Binding-site contacts:
Ligand atom O82 contacts residue TYR51 of chain 1.D at 2.9 Å.
Ligand atom C02 contacts residue ILE19 of chain 1.P at 4.1 Å (hydrophobic).
Ligand atom C16 contacts residue AJP1 of chain 1.ZA at 4.5 Å.
Ligand atom C80 contacts residue AJP1 of chain 1.ZA at 3.5 Å.
Ligand atom C02 contacts residue AJP1 of chain 1.ZA at 3.8 Å.
Ligand atom C83 contacts residue AJP1 of chain 1.ZA at 4.3 Å.
Ligand atom C05 contacts residue LEU12 of chain 1.P at 4.2 Å (hydrophobic).
Ligand atom C03 contacts residue TYR51 of chain 1.D at 3.8 Å (hydrophobic).
Ligand atom C04 contacts residue ALA47 of chain 1.D at 4.4 Å (hydrophobic).
Ligand atom C03 contacts residue ALA47 of chain 1.D at 3.2 Å (hydrophobic).
Ligand atom C18 contacts residue AJP1 of chain 1.ZA at 3.8 Å.
Ligand atom C08 contacts residue TYR51 of chain 1.D at 3.6 Å (hydrophobic).
Ligand atom C10 contacts residue TYR51 of chain 1.D at 3.7 Å (hydrophobic).
Ligand atom C19 contacts residue AJP1 of chain 1.ZA at 4.2 Å.
Ligand atom O09 contacts residue TYR51 of chain 1.D at 3.3 Å.
Ligand atom O84 contacts residue LEU12 of chain 1.P at 3.5 Å.
Ligand atom O25 contacts residue AJP1 of chain 1.ZA at 4.2 Å.
Ligand atom C04 contacts residue AJP1 of chain 1.ZA at 4.2 Å.
Ligand atom C23 contacts residue AJP1 of chain 1.ZA at 4.3 Å.
Ligand atom C01 contacts residue ALA47 of chain 1.D at 2.4 Å (hydrophobic).
Ligand atom O82 contacts residue AJP1 of chain 1.ZA at 4.4 Å.
Ligand atom C85 contacts residue THR15 of chain 1.P at 3.6 Å.
Ligand atom O09 contacts residue LEU12 of chain 1.P at 3.7 Å.
Ligand atom C03 contacts residue AJP1 of chain 1.ZA at 3.6 Å.
Ligand atom C01 contacts residue ILE19 of chain 1.P at 2.9 Å (hydrophobic).
Ligand atom C04 contacts residue TYR51 of chain 1.D at 3.3 Å (hydrophobic).
Ligand atom C81 contacts residue AJP1 of chain 1.ZA at 2.9 Å.
Ligand atom C01 contacts residue AJP1 of chain 1.ZA at 3.6 Å.
Ligand atom C12 contacts residue AJP1 of chain 1.ZA at 4.4 Å.
Ligand atom C24 contacts residue AJP1 of chain 1.ZA at 3.2 Å.
Ligand atom C05 contacts residue TYR51 of chain 1.D at 3.9 Å (hydrophobic).
Ligand atom O84 contacts residue VAL50 of chain 1.D at 4.5 Å.
Ligand atom C02 contacts residue ALA47 of chain 1.D at 3.7 Å (hydrophobic).
Ligand atom O84 contacts residue THR15 of chain 1.P at 4.0 Å.
Ligand atom C85 contacts residue ILE19 of chain 1.P at 4.3 Å (hydrophobic).

Sequence of chain 1.P:
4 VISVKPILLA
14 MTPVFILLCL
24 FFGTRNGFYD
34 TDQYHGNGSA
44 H

A small-molecule ligand and the protein it binds are described below.
Small molecule (SMILES): C[C@@H]1CC[C@@]2(OC1)O[C@H]1[C@@H](O)[C@H]3[C@@H]4CC[C@H]5C[C@@H](O[C@@H]6O[C@H](CO)[C@H](O[C@@H]7O[C@H](CO)[C@@H](O)[C@H](O[C@@H]8OC[C@@H](O)[C@H](O)[C@H]8O)[C@H]7O[C@@H]7O[C@H](CO)[C@H](O)[C@H](O[C@@H]8O[C@H](CO)[C@@H](O)[C@H](O)[C@H]8O)[C@H]7O)[C@H](O)[C@H]6O)[C@H](O)C[C@]5(C)[C@H]4CC[C@]3(C)[C@H]1[C@@H]2C

Sequence of chain 1.D:
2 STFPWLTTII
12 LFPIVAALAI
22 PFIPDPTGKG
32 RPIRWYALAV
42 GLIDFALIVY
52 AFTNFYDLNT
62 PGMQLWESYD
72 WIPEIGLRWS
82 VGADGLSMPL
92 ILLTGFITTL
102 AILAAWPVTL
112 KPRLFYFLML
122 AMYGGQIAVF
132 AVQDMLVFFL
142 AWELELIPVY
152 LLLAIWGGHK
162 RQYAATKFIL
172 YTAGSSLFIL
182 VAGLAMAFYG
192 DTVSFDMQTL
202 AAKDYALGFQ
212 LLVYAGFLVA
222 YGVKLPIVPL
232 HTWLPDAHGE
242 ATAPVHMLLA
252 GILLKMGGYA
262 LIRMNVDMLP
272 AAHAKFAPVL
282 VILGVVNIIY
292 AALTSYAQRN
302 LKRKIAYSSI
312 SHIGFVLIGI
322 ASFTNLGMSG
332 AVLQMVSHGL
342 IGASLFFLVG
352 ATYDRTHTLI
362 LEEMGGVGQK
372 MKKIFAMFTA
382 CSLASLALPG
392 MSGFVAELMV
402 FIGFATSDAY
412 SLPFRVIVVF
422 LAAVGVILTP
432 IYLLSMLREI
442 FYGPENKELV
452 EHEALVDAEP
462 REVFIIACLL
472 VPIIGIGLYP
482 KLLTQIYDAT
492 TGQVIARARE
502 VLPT